Binding-site contacts:
Ligand atom C18 contacts residue ASP159 of chain 1.A at 3.7 Å.
Ligand atom C19 contacts residue ARG212 of chain 1.A at 3.4 Å.
Ligand atom O5 contacts residue ARG212 of chain 1.A at 3.5 Å.
Ligand atom C10 contacts residue TYR71 of chain 1.A at 3.2 Å (hydrophobic).
Ligand atom C13 contacts residue GLY17 of chain 1.A at 3.6 Å.
Ligand atom C20 contacts residue GLU209 of chain 1.A at 3.3 Å.
Ligand atom C11 contacts residue GLU209 of chain 1.A at 3.4 Å.
Ligand atom O2 contacts residue ARG212 of chain 1.A at 3.8 Å.
Ligand atom O4 contacts residue GLU209 of chain 1.A at 2.6 Å (salt-bridge).
Ligand atom O1 contacts residue LEU18 of chain 1.A at 3.7 Å.
Ligand atom C7 contacts residue PRO34 of chain 1.A at 3.7 Å (hydrophobic).
Ligand atom N1 contacts residue ASP159 of chain 1.A at 2.7 Å (salt-bridge).
Ligand atom C2 contacts residue ARG212 of chain 1.A at 3.0 Å.
Ligand atom C17 contacts residue ARG208 of chain 1.A at 3.7 Å.
Ligand atom C18 contacts residue THR188 of chain 1.A at 3.5 Å.
Ligand atom O3 contacts residue GLU209 of chain 1.A at 3.2 Å (salt-bridge).
Ligand atom C15 contacts residue GLU209 of chain 1.A at 3.4 Å.
Ligand atom C10 contacts residue ILE36 of chain 1.A at 3.7 Å (hydrophobic).
Ligand atom S1 contacts residue ARG208 of chain 1.A at 3.4 Å.
Ligand atom C8 contacts residue GLU209 of chain 1.A at 3.3 Å.
Ligand atom C11 contacts residue TYR71 of chain 1.A at 3.6 Å (hydrophobic).
Ligand atom C12 contacts residue GLY17 of chain 1.A at 3.4 Å.
Ligand atom O2 contacts residue GLU209 of chain 1.A at 3.8 Å.
Ligand atom C14 contacts residue ASP159 of chain 1.A at 3.5 Å.
Ligand atom C7 contacts residue ILE36 of chain 1.A at 3.8 Å (hydrophobic).
Ligand atom C1 contacts residue ARG212 of chain 1.A at 3.7 Å.
Ligand atom O5 contacts residue LYS215 of chain 1.A at 3.8 Å.
Ligand atom C16 contacts residue ASP159 of chain 1.A at 3.5 Å.
Ligand atom O3 contacts residue TYR71 of chain 1.A at 2.8 Å (h-bond).
Ligand atom C9 contacts residue GLU209 of chain 1.A at 3.6 Å.
Ligand atom O5 contacts residue THR188 of chain 1.A at 2.4 Å (h-bond).
Ligand atom C17 contacts residue TYR71 of chain 1.A at 3.6 Å (hydrophobic).
Ligand atom O5 contacts residue ARG185 of chain 1.A at 3.7 Å.
Ligand atom C6 contacts residue PRO34 of chain 1.A at 3.4 Å (hydrophobic).
Ligand atom C18 contacts residue ARG212 of chain 1.A at 3.8 Å.
Ligand atom C5 contacts residue GLU209 of chain 1.A at 3.4 Å.
Ligand atom C17 contacts residue GLU209 of chain 1.A at 3.6 Å.
Ligand atom O4 contacts residue ARG212 of chain 1.A at 3.1 Å.
Ligand atom C3 contacts residue ARG212 of chain 1.A at 3.6 Å.
Ligand atom C9 contacts residue TYR71 of chain 1.A at 3.5 Å (hydrophobic).

This protein binds this small molecule.
Small molecule (SMILES): C/C1=C/C(=O)O[C@@H]2C[C@@H](CC[C@H](C)/C=C\CC1)O[C@@](O)([C@@H]1CSC(=O)N1)C2

Sequence of chain 1.A:
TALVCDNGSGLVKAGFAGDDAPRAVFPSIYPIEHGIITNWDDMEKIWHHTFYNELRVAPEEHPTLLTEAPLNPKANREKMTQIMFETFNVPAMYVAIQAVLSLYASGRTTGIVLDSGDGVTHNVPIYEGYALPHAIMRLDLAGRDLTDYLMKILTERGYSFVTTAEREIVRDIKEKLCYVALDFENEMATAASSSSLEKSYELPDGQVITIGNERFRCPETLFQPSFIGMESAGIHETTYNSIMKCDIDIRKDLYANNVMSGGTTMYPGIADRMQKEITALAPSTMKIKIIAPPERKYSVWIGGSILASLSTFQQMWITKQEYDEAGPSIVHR